Binding-site contacts:
Ligand atom C7 contacts residue ASN33 of chain 1.A at 3.4 Å.
Ligand atom C8 contacts residue ASN33 of chain 1.A at 4.4 Å.
Ligand atom O5 contacts residue ASN32 of chain 1.A at 2.4 Å (h-bond).
Ligand atom C3 contacts residue ASN32 of chain 1.A at 3.8 Å.
Ligand atom C6 contacts residue ASN32 of chain 1.A at 4.0 Å.
Ligand atom C4 contacts residue ASN32 of chain 1.A at 4.0 Å.
Ligand atom C1 contacts residue ASN33 of chain 1.A at 3.6 Å.
Ligand atom C2 contacts residue ASN32 of chain 1.A at 2.8 Å.
Ligand atom C1 contacts residue ASN32 of chain 1.A at 1.5 Å.
Ligand atom O6 contacts residue GLN28 of chain 1.A at 4.0 Å.
Ligand atom N2 contacts residue ASN33 of chain 1.A at 3.1 Å (h-bond).
Ligand atom C2 contacts residue ASN33 of chain 1.A at 3.8 Å.
Ligand atom C5 contacts residue ASN32 of chain 1.A at 3.0 Å.
Ligand atom C6 contacts residue GLN28 of chain 1.A at 4.2 Å.
Ligand atom N2 contacts residue ASN32 of chain 1.A at 3.2 Å (h-bond).
Ligand atom C7 contacts residue ASN32 of chain 1.A at 4.5 Å.
Ligand atom O7 contacts residue ASN33 of chain 1.A at 3.5 Å (h-bond).
Ligand atom O6 contacts residue ASN32 of chain 1.A at 4.2 Å.

Sequence of chain 1.A:
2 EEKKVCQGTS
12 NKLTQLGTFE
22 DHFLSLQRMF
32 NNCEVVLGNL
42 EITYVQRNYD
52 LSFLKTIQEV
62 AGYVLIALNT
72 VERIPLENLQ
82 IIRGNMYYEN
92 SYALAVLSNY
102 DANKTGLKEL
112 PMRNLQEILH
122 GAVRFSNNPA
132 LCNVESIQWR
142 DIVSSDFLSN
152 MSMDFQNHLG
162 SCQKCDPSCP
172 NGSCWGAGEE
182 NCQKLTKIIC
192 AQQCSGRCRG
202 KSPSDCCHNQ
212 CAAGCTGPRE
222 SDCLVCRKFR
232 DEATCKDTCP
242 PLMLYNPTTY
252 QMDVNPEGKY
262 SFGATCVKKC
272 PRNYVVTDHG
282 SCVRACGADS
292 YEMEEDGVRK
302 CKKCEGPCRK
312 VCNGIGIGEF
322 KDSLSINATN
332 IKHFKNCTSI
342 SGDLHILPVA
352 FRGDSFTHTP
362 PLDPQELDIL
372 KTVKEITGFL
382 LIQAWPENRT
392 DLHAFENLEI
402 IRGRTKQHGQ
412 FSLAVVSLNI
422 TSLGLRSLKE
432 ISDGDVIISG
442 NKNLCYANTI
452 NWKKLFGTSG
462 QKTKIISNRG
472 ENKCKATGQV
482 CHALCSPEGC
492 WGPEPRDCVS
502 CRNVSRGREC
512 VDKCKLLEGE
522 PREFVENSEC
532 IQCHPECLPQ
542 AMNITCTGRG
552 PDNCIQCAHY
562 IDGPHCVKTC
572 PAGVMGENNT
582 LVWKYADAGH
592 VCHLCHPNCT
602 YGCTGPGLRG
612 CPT

This small molecule binds to this protein.
Small molecule (SMILES): CC(=O)N[C@@H]1[C@@H](O)[C@H](O)[C@@H](CO)O[C@H]1O